A small-molecule ligand and the protein it binds are described below.
Small molecule (SMILES): O=C1N=c2ccc3ncsc3c2=C1CNc1ccc(S(=O)(=O)Nc2ccccn2)cc1

Sequence of chain 1.B:
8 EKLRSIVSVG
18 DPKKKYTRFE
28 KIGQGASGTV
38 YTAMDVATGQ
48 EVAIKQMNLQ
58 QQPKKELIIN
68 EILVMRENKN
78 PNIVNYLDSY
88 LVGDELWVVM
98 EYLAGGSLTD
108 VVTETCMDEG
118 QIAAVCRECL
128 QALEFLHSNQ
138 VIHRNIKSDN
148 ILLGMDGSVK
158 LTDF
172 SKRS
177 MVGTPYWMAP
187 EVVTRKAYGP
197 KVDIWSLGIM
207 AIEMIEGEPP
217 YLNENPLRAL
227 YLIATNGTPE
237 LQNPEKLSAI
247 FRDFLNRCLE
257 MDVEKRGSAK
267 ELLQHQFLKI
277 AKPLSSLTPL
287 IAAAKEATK

Binding-site contacts:
Ligand atom C7 contacts residue VAL37 of chain 1.B at 3.9 Å (hydrophobic).
Ligand atom O24 contacts residue LYS291 of chain 1.B at 3.4 Å (salt-bridge).
Ligand atom O1 contacts residue LEU149 of chain 1.B at 3.6 Å.
Ligand atom C29 contacts residue TYR99 of chain 1.B at 3.5 Å (hydrophobic).
Ligand atom C18 contacts residue ALA101 of chain 1.B at 3.8 Å (hydrophobic).
Ligand atom C16 contacts residue TYR99 of chain 1.B at 3.5 Å (hydrophobic).
Ligand atom O24 contacts residue ALA101 of chain 1.B at 3.9 Å.
Ligand atom O1 contacts residue TYR99 of chain 1.B at 3.2 Å.
Ligand atom C2 contacts residue LEU149 of chain 1.B at 3.5 Å (hydrophobic).
Ligand atom C18 contacts residue TYR99 of chain 1.B at 3.3 Å (hydrophobic).
Ligand atom C28 contacts residue GLU27 of chain 1.B at 3.5 Å.
Ligand atom C14 contacts residue ILE29 of chain 1.B at 3.7 Å (hydrophobic).
Ligand atom O1 contacts residue GLU98 of chain 1.B at 3.8 Å.
Ligand atom N3 contacts residue GLU98 of chain 1.B at 3.2 Å (salt-bridge).
Ligand atom N3 contacts residue LEU149 of chain 1.B at 3.9 Å.
Ligand atom O23 contacts residue LYS291 of chain 1.B at 3.9 Å.
Ligand atom C29 contacts residue ILE29 of chain 1.B at 3.8 Å (hydrophobic).
Ligand atom N8 contacts residue VAL37 of chain 1.B at 3.6 Å.
Ligand atom C2 contacts residue GLU98 of chain 1.B at 3.9 Å.
Ligand atom N8 contacts residue LYS52 of chain 1.B at 3.5 Å (salt-bridge).
Ligand atom C27 contacts residue GLU27 of chain 1.B at 3.9 Å.
Ligand atom C4 contacts residue ALA50 of chain 1.B at 3.7 Å (hydrophobic).
Ligand atom C27 contacts residue ILE29 of chain 1.B at 3.6 Å (hydrophobic).
Ligand atom C18 contacts residue GLY103 of chain 1.B at 3.9 Å.
Ligand atom C17 contacts residue TYR99 of chain 1.B at 3.2 Å (hydrophobic).
Ligand atom C17 contacts residue LEU100 of chain 1.B at 2.6 Å (hydrophobic).
Ligand atom C13 contacts residue LEU149 of chain 1.B at 3.6 Å (hydrophobic).
Ligand atom O1 contacts residue LEU100 of chain 1.B at 2.9 Å (h-bond).
Ligand atom C6 contacts residue MET97 of chain 1.B at 3.7 Å (hydrophobic).
Ligand atom C16 contacts residue LEU100 of chain 1.B at 3.3 Å (hydrophobic).
Ligand atom C2 contacts residue TYR99 of chain 1.B at 3.8 Å (hydrophobic).
Ligand atom N30 contacts residue TYR99 of chain 1.B at 3.8 Å.
Ligand atom N15 contacts residue LEU100 of chain 1.B at 3.4 Å (h-bond).
Ligand atom C28 contacts residue ILE29 of chain 1.B at 3.5 Å (hydrophobic).
Ligand atom C14 contacts residue LEU149 of chain 1.B at 3.9 Å (hydrophobic).
Ligand atom C5 contacts residue MET97 of chain 1.B at 3.6 Å (hydrophobic).
Ligand atom C9 contacts residue VAL37 of chain 1.B at 3.8 Å (hydrophobic).
Ligand atom N3 contacts residue ALA50 of chain 1.B at 3.7 Å.
Ligand atom N15 contacts residue TYR99 of chain 1.B at 3.5 Å.
Ligand atom C18 contacts residue LEU100 of chain 1.B at 3.5 Å (hydrophobic).